Binding-site contacts:
Ligand atom C1 contacts residue TRP148 of chain 1.B at 3.9 Å (hydrophobic).
Ligand atom O4 contacts residue GLY26 of chain 1.B at 3.5 Å.
Ligand atom C6 contacts residue TRP148 of chain 1.B at 3.8 Å (hydrophobic).
Ligand atom C6 contacts residue GLY147 of chain 1.B at 4.4 Å.
Ligand atom O6 contacts residue ASP151 of chain 1.B at 2.8 Å (salt-bridge).
Ligand atom O6 contacts residue SER146 of chain 1.B at 4.4 Å.
Ligand atom C6 contacts residue TYR103 of chain 1.B at 3.9 Å (hydrophobic).
Ligand atom C2 contacts residue GLY27 of chain 1.B at 4.0 Å.
Ligand atom O4 contacts residue ASP151 of chain 1.B at 2.7 Å (salt-bridge).
Ligand atom C6 contacts residue ASP151 of chain 1.B at 3.0 Å.
Ligand atom C6 contacts residue TYR149 of chain 1.B at 3.4 Å (hydrophobic).
Ligand atom O6 contacts residue TYR149 of chain 1.B at 2.7 Å (h-bond).
Ligand atom C7 contacts residue TRP148 of chain 1.B at 3.5 Å (hydrophobic).
Ligand atom C5 contacts residue GLY147 of chain 1.B at 4.3 Å.
Ligand atom O4 contacts residue TRP148 of chain 1.B at 4.4 Å.
Ligand atom O1 contacts residue TYR103 of chain 1.B at 3.2 Å (h-bond).
Ligand atom C3 contacts residue TYR103 of chain 1.B at 4.0 Å (hydrophobic).
Ligand atom O3 contacts residue GLY26 of chain 1.B at 3.4 Å.
Ligand atom C7 contacts residue TYR103 of chain 1.B at 3.6 Å (hydrophobic).
Ligand atom C4 contacts residue GLY27 of chain 1.B at 3.8 Å.
Ligand atom C4 contacts residue GLY147 of chain 1.B at 4.3 Å.
Ligand atom C3 contacts residue GLY27 of chain 1.B at 3.7 Å.
Ligand atom C2 contacts residue GLY147 of chain 1.B at 4.3 Å.
Ligand atom O5 contacts residue GLY147 of chain 1.B at 3.5 Å.
Ligand atom O5 contacts residue TRP148 of chain 1.B at 3.0 Å (h-bond).
Ligand atom O3 contacts residue GLY27 of chain 1.B at 2.9 Å (h-bond).
Ligand atom O4 contacts residue SER146 of chain 1.B at 3.7 Å.
Ligand atom O2 contacts residue GLY27 of chain 1.B at 4.3 Å.
Ligand atom C3 contacts residue GLY26 of chain 1.B at 4.5 Å.
Ligand atom C1 contacts residue GLY147 of chain 1.B at 4.2 Å.
Ligand atom C4 contacts residue ASP151 of chain 1.B at 3.6 Å.
Ligand atom O4 contacts residue GLY27 of chain 1.B at 2.9 Å (h-bond).
Ligand atom O6 contacts residue GLY147 of chain 1.B at 3.4 Å (h-bond).
Ligand atom C4 contacts residue GLY26 of chain 1.B at 4.1 Å.
Ligand atom C5 contacts residue TYR103 of chain 1.B at 3.8 Å (hydrophobic).
Ligand atom C5 contacts residue TRP148 of chain 1.B at 3.9 Å (hydrophobic).
Ligand atom O4 contacts residue GLY147 of chain 1.B at 3.2 Å.
Ligand atom O6 contacts residue TRP148 of chain 1.B at 3.0 Å (h-bond).
Ligand atom C5 contacts residue ASP151 of chain 1.B at 4.0 Å.
Ligand atom C4 contacts residue TYR103 of chain 1.B at 4.0 Å (hydrophobic).

A protein and the small-molecule ligand that binds it are described below.
Small molecule (SMILES): CO[C@H]1O[C@H](CO)[C@H](O)[C@H](O)[C@H]1O

Sequence of chain 1.B:
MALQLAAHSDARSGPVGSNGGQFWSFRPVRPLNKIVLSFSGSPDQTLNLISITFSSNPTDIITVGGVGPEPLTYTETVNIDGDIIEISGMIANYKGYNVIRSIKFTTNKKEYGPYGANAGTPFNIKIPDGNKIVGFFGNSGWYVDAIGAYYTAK